Sequence of chain 2.H:
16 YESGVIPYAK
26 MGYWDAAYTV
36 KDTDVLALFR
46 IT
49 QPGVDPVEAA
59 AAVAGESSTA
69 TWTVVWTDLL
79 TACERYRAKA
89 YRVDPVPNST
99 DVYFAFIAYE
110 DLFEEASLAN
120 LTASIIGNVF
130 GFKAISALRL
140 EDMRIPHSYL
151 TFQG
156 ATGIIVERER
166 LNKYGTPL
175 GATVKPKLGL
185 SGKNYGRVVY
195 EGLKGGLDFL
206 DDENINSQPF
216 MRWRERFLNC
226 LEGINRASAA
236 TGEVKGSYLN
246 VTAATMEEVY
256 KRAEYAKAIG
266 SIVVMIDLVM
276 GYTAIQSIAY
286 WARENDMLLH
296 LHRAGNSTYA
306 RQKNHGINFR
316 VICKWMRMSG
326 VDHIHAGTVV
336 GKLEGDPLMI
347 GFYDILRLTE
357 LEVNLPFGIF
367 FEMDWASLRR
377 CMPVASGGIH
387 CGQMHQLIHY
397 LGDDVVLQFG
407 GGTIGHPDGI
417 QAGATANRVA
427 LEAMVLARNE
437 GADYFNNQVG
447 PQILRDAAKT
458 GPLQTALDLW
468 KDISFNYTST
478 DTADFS

Binding-site contacts:
Ligand atom O4 contacts residue SER382 of chain 1.H at 2.8 Å (h-bond).
Ligand atom O2 contacts residue LYS179 of chain 1.H at 3.0 Å (salt-bridge).
Ligand atom C2 contacts residue MG1 of chain 1.EA at 3.0 Å.
Ligand atom C3 contacts residue MG1 of chain 1.EA at 3.1 Å.
Ligand atom O5 contacts residue LEU338 of chain 1.H at 3.3 Å.
Ligand atom O3P contacts residue THR69 of chain 2.H at 2.7 Å (h-bond).
Ligand atom O5P contacts residue ARG298 of chain 1.H at 2.9 Å (salt-bridge).
Ligand atom O6 contacts residue GLU64 of chain 2.H at 3.3 Å (salt-bridge).
Ligand atom O2P contacts residue THR69 of chain 2.H at 3.3 Å (h-bond).
Ligand atom O3 contacts residue MG1 of chain 1.EA at 2.2 Å.
Ligand atom O7 contacts residue LYS181 of chain 1.H at 2.8 Å (salt-bridge).
Ligand atom O2P contacts residue GLY383 of chain 1.H at 3.3 Å.
Ligand atom O7 contacts residue GLU208 of chain 1.H at 3.1 Å (salt-bridge).
Ligand atom O7 contacts residue LYS179 of chain 1.H at 3.4 Å (salt-bridge).
Ligand atom O2P contacts residue LYS337 of chain 1.H at 2.8 Å (salt-bridge).
Ligand atom O2 contacts residue MG1 of chain 1.EA at 2.4 Å.
Ligand atom O2P contacts residue GLY384 of chain 1.H at 3.0 Å (h-bond).
Ligand atom P1 contacts residue THR69 of chain 2.H at 3.4 Å.
Ligand atom O3 contacts residue KCX205 of chain 1.H at 2.6 Å (h-bond).
Ligand atom C3 contacts residue KCX205 of chain 1.H at 3.1 Å.
Ligand atom O2 contacts residue KCX205 of chain 1.H at 3.2 Å (h-bond).
Ligand atom O3P contacts residue GLY407 of chain 1.H at 2.6 Å (h-bond).
Ligand atom O1P contacts residue GLY406 of chain 1.H at 2.9 Å (h-bond).
Ligand atom O2P contacts residue TRP70 of chain 2.H at 3.3 Å.
Ligand atom O7 contacts residue ASP207 of chain 1.H at 3.1 Å (salt-bridge).
Ligand atom O3 contacts residue HIS297 of chain 1.H at 3.0 Å (h-bond).
Ligand atom O3 contacts residue GLU208 of chain 1.H at 2.9 Å (salt-bridge).
Ligand atom O7 contacts residue ASN127 of chain 2.H at 2.8 Å (h-bond).
Ligand atom O4P contacts residue SER382 of chain 1.H at 3.2 Å (h-bond).
Ligand atom O7 contacts residue MG1 of chain 1.EA at 2.2 Å.
Ligand atom O4 contacts residue GLY383 of chain 1.H at 3.2 Å (h-bond).
Ligand atom O6 contacts residue LYS337 of chain 1.H at 2.8 Å (salt-bridge).
Ligand atom O4P contacts residue HIS330 of chain 1.H at 2.6 Å (h-bond).
Ligand atom O3P contacts residue LYS179 of chain 1.H at 3.3 Å.
Ligand atom O3P contacts residue GLY406 of chain 1.H at 3.4 Å.
Ligand atom O2 contacts residue THR177 of chain 1.H at 2.8 Å (h-bond).
Ligand atom C contacts residue MG1 of chain 1.EA at 3.0 Å.
Ligand atom O6P contacts residue ARG298 of chain 1.H at 2.8 Å (salt-bridge).
Ligand atom C contacts residue ASN127 of chain 2.H at 3.3 Å.
Ligand atom O1 contacts residue LYS179 of chain 1.H at 3.2 Å (salt-bridge).

This small molecule binds to this protein.
Small molecule (SMILES): O=C(O)[C@@](O)(COP(=O)(O)O)[C@H](O)[C@H](O)COP(=O)(O)O

Sequence of chain 1.H:
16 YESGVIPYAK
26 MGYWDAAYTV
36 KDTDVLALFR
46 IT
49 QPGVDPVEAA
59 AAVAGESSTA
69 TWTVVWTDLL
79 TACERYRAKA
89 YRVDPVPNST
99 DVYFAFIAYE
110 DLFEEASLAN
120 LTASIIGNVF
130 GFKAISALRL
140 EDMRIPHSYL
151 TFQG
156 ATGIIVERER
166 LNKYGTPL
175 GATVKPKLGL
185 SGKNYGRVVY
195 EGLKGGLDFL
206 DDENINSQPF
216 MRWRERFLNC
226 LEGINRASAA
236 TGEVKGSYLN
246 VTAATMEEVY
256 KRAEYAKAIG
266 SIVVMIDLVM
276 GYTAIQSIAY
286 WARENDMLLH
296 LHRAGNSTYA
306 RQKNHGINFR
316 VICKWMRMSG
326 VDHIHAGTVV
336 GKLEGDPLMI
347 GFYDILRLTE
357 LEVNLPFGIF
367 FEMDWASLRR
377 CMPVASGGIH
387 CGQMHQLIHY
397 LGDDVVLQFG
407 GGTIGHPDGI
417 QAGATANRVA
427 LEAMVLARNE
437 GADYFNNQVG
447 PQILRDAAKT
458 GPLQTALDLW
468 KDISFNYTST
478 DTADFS